This protein binds this small molecule.
Small molecule (SMILES): CC(=O)N[C@@H]1[C@@H](O)[C@H](O)[C@@H](CO)O[C@H]1O

Binding-site contacts:
Ligand atom O6 contacts residue ASN522 of chain 1.D at 3.7 Å.
Ligand atom O7 contacts residue ASN522 of chain 1.D at 2.3 Å (h-bond).
Ligand atom O5 contacts residue ASN522 of chain 1.D at 2.3 Å (h-bond).
Ligand atom C8 contacts residue ASN522 of chain 1.D at 4.2 Å.
Ligand atom N2 contacts residue ASN522 of chain 1.D at 2.9 Å (h-bond).
Ligand atom C4 contacts residue ASN522 of chain 1.D at 4.2 Å.
Ligand atom C5 contacts residue ASN522 of chain 1.D at 3.6 Å.
Ligand atom C6 contacts residue ASN522 of chain 1.D at 4.4 Å.
Ligand atom C2 contacts residue ASN522 of chain 1.D at 2.4 Å.
Ligand atom C7 contacts residue ASN522 of chain 1.D at 2.9 Å.
Ligand atom C1 contacts residue ASN522 of chain 1.D at 1.4 Å.
Ligand atom C3 contacts residue ASN522 of chain 1.D at 3.8 Å.

Sequence of chain 1.D:
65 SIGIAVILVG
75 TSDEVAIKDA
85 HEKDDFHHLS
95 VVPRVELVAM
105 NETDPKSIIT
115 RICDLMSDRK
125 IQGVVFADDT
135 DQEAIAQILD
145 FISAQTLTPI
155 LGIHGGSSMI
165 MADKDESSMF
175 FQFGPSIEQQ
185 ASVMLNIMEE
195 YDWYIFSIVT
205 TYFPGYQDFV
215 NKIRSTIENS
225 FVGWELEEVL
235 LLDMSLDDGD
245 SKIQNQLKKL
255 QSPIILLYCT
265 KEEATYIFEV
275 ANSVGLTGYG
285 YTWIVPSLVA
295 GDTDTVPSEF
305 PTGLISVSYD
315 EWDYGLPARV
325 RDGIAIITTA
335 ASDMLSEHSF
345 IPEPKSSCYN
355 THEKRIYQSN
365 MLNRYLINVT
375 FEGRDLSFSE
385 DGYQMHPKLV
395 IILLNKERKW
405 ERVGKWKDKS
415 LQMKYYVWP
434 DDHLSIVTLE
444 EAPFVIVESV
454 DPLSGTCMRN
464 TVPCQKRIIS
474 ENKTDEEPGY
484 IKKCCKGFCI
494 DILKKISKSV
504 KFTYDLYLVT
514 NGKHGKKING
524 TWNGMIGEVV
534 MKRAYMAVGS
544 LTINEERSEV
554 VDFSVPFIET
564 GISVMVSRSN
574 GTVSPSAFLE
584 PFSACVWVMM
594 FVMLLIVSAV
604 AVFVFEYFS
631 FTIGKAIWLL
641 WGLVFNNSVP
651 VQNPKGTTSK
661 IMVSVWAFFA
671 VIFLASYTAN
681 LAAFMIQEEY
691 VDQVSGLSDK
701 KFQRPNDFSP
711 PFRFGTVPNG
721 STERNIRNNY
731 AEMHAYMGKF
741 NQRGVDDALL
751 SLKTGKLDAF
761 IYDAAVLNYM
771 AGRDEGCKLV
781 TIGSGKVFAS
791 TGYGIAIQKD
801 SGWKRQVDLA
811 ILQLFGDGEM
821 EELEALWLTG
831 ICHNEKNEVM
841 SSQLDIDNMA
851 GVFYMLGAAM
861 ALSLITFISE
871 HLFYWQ